A protein and the small-molecule ligand that binds it are described below.
Small molecule (SMILES): CC(C)(CO[P](=O)(O)O[P](=O)(O)OC[C@H]1O[C@@H](n2cnc3c(N)ncnc32)[C@H](O)[C@@H]1OP(=O)(O)O)[C@@H](O)C(=O)NCCC(=O)NCCNC(=O)Cc1cc(O)cc(O)c1

Sequence of chain 1.L:
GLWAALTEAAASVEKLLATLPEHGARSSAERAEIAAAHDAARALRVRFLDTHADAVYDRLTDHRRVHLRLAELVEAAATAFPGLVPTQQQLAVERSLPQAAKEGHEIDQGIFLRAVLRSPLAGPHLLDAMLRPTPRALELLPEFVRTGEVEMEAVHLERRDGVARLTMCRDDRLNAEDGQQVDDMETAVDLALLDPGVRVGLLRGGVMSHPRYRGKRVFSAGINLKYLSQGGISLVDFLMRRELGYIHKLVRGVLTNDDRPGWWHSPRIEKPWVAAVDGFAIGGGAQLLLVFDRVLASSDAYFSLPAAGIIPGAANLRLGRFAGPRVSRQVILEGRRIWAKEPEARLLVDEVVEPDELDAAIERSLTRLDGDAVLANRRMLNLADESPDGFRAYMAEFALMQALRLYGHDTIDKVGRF

Binding-site contacts:
Ligand atom OAK contacts residue GLN416 of chain 1.L at 3.2 Å (h-bond).
Ligand atom CAG contacts residue ILE325 of chain 1.L at 3.4 Å (hydrophobic).
Ligand atom OAD contacts residue ILE235 of chain 1.L at 2.8 Å (h-bond).
Ligand atom CAH contacts residue GLN299 of chain 1.L at 3.4 Å.
Ligand atom O5A contacts residue TYR225 of chain 1.L at 2.8 Å (h-bond).
Ligand atom CAI contacts residue ARG254 of chain 1.L at 3.5 Å.
Ligand atom C3' contacts residue HIS222 of chain 1.L at 3.3 Å.
Ligand atom O9A contacts residue LYS238 of chain 1.L at 2.5 Å (salt-bridge).
Ligand atom N1A contacts residue LEU237 of chain 1.L at 3.2 Å (h-bond).
Ligand atom O2A contacts residue ARG224 of chain 1.L at 2.8 Å (salt-bridge).
Ligand atom O6A contacts residue TYR225 of chain 1.L at 2.9 Å (h-bond).
Ligand atom OAL contacts residue GLY296 of chain 1.L at 3.2 Å.
Ligand atom N3A contacts residue PHE432 of chain 1.L at 3.5 Å.
Ligand atom N4P contacts residue ALA233 of chain 1.L at 2.8 Å (h-bond).
Ligand atom OAK contacts residue ILE325 of chain 1.L at 3.0 Å (h-bond).
Ligand atom OAL contacts residue GLU189 of chain 1.L at 2.4 Å (salt-bridge).
Ligand atom O4A contacts residue ARG224 of chain 1.L at 2.9 Å (salt-bridge).
Ligand atom OAL contacts residue ARG254 of chain 1.L at 3.2 Å.
Ligand atom CAI contacts residue GLN299 of chain 1.L at 3.3 Å.
Ligand atom NAA contacts residue PRO318 of chain 1.L at 3.2 Å (h-bond).
Ligand atom OAD contacts residue GLY234 of chain 1.L at 3.4 Å.
Ligand atom P1A contacts residue ARG224 of chain 1.L at 3.3 Å.
Ligand atom O8A contacts residue HIS222 of chain 1.L at 3.1 Å (h-bond).
Ligand atom OAK contacts residue GLY327 of chain 1.L at 2.7 Å (h-bond).
Ligand atom O3' contacts residue HIS222 of chain 1.L at 3.2 Å (h-bond).
Ligand atom CAG contacts residue ILE324 of chain 1.L at 3.4 Å (hydrophobic).
Ligand atom N6A contacts residue ALA233 of chain 1.L at 3.1 Å (h-bond).
Ligand atom OAD contacts residue GLY295 of chain 1.L at 3.4 Å.
Ligand atom P2A contacts residue TYR225 of chain 1.L at 3.5 Å.
Ligand atom C2P contacts residue PRO318 of chain 1.L at 3.3 Å (hydrophobic).
Ligand atom C5' contacts residue HIS222 of chain 1.L at 3.5 Å.
Ligand atom O3A contacts residue ARG224 of chain 1.L at 3.2 Å (salt-bridge).
Ligand atom CAJ contacts residue GLU189 of chain 1.L at 3.5 Å.
Ligand atom N7A contacts residue ALA233 of chain 1.L at 3.4 Å.
Ligand atom C4' contacts residue HIS222 of chain 1.L at 3.4 Å.
Ligand atom N6A contacts residue ILE235 of chain 1.L at 2.9 Å (h-bond).
Ligand atom N8P contacts residue PHE432 of chain 1.L at 3.4 Å.
Ligand atom OAD contacts residue GLY296 of chain 1.L at 3.3 Å (h-bond).
Ligand atom CAJ contacts residue GLN299 of chain 1.L at 3.5 Å.
Ligand atom P2A contacts residue ARG224 of chain 1.L at 3.2 Å.